This protein binds this small molecule.
Small molecule (SMILES): Nc1ccncc1Br

Binding-site contacts:
Ligand atom BR04 contacts residue ARG358 of chain 1.A at 4.3 Å.
Ligand atom N06 contacts residue SER515 of chain 1.A at 4.3 Å.
Ligand atom C02 contacts residue SO41 of chain 1.M at 4.0 Å.
Ligand atom BR04 contacts residue GLY361 of chain 1.A at 4.3 Å.
Ligand atom C03 contacts residue SER515 of chain 1.A at 4.0 Å.
Ligand atom N01 contacts residue GLU516 of chain 1.A at 3.2 Å (salt-bridge).
Ligand atom C08 contacts residue ARG358 of chain 1.A at 3.6 Å.
Ligand atom C05 contacts residue ARG358 of chain 1.A at 3.6 Å.
Ligand atom C07 contacts residue ARG279 of chain 1.A at 4.2 Å.
Ligand atom N01 contacts residue SO41 of chain 1.M at 3.9 Å.
Ligand atom BR04 contacts residue THR364 of chain 1.A at 3.6 Å.
Ligand atom BR04 contacts residue GLU516 of chain 1.A at 4.0 Å.
Ligand atom C02 contacts residue GLU516 of chain 1.A at 3.7 Å.
Ligand atom BR04 contacts residue ALA362 of chain 1.A at 3.8 Å.
Ligand atom BR04 contacts residue SER515 of chain 1.A at 3.7 Å.
Ligand atom C05 contacts residue LYS514 of chain 1.A at 4.0 Å.
Ligand atom BR04 contacts residue LYS514 of chain 1.A at 3.6 Å.
Ligand atom C03 contacts residue GLU516 of chain 1.A at 4.2 Å.
Ligand atom C08 contacts residue ARG279 of chain 1.A at 4.5 Å.
Ligand atom C03 contacts residue ARG358 of chain 1.A at 3.7 Å.
Ligand atom N01 contacts residue GLY361 of chain 1.A at 2.8 Å (h-bond).
Ligand atom C08 contacts residue SO41 of chain 1.M at 3.4 Å.
Ligand atom C07 contacts residue ARG358 of chain 1.A at 3.6 Å.
Ligand atom N06 contacts residue ARG358 of chain 1.A at 3.9 Å.
Ligand atom C02 contacts residue GLY361 of chain 1.A at 4.0 Å.
Ligand atom C02 contacts residue ARG358 of chain 1.A at 3.9 Å.
Ligand atom C07 contacts residue SO41 of chain 1.M at 4.1 Å.
Ligand atom C05 contacts residue SER515 of chain 1.A at 3.7 Å.
Ligand atom N01 contacts residue ARG358 of chain 1.A at 4.5 Å.
Ligand atom C08 contacts residue GLU516 of chain 1.A at 3.9 Å.

Sequence of chain 1.A:
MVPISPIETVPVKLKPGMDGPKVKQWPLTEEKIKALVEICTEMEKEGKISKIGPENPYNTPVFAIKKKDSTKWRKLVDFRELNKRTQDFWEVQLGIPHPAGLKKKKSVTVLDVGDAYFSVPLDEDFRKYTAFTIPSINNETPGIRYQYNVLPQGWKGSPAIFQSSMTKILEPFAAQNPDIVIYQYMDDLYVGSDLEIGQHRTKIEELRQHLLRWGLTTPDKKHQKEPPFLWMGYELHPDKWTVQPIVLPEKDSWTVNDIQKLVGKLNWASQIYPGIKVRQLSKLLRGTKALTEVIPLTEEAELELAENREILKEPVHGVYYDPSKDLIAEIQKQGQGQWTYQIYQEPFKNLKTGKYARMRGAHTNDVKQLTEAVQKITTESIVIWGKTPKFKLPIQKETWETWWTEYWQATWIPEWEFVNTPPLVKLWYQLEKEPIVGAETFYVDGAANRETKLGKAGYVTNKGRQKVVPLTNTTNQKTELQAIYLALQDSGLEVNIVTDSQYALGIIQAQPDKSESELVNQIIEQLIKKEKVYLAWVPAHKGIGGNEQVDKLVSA